Binding-site contacts:
Ligand atom C8 contacts residue PRO53 of chain 1.C at 3.4 Å (hydrophobic).
Ligand atom C3 contacts residue PRO53 of chain 1.C at 4.0 Å (hydrophobic).
Ligand atom C3 contacts residue GLN56 of chain 1.C at 4.3 Å.
Ligand atom C3 contacts residue LEU63 of chain 1.C at 4.0 Å (hydrophobic).
Ligand atom O13 contacts residue ASN111 of chain 1.C at 2.9 Å (h-bond).
Ligand atom C9 contacts residue PRO53 of chain 1.C at 4.2 Å (hydrophobic).
Ligand atom C16 contacts residue ILE117 of chain 1.C at 3.2 Å (hydrophobic).
Ligand atom C11 contacts residue ILE117 of chain 1.C at 3.8 Å (hydrophobic).
Ligand atom O13 contacts residue TYR68 of chain 1.C at 4.1 Å.
Ligand atom O13 contacts residue CYS107 of chain 1.C at 4.1 Å.
Ligand atom C15 contacts residue ILE117 of chain 1.C at 3.8 Å (hydrophobic).
Ligand atom C9 contacts residue ILE117 of chain 1.C at 3.5 Å (hydrophobic).
Ligand atom C11 contacts residue ASN111 of chain 1.C at 3.8 Å.
Ligand atom C4 contacts residue LEU63 of chain 1.C at 3.9 Å (hydrophobic).
Ligand atom C12 contacts residue ASN111 of chain 1.C at 3.7 Å.
Ligand atom C16 contacts residue PRO53 of chain 1.C at 3.4 Å (hydrophobic).
Ligand atom O13 contacts residue ILE117 of chain 1.C at 4.2 Å.
Ligand atom C9 contacts residue LEU63 of chain 1.C at 4.1 Å (hydrophobic).
Ligand atom C7 contacts residue LEU63 of chain 1.C at 3.7 Å (hydrophobic).
Ligand atom N14 contacts residue VAL58 of chain 1.C at 3.5 Å.
Ligand atom C15 contacts residue VAL58 of chain 1.C at 3.7 Å (hydrophobic).
Ligand atom N14 contacts residue ILE117 of chain 1.C at 3.2 Å.
Ligand atom C15 contacts residue PRO53 of chain 1.C at 4.1 Å (hydrophobic).
Ligand atom C10 contacts residue ILE117 of chain 1.C at 3.8 Å (hydrophobic).
Ligand atom C5 contacts residue LEU63 of chain 1.C at 3.9 Å (hydrophobic).
Ligand atom C6 contacts residue LEU63 of chain 1.C at 4.2 Å (hydrophobic).
Ligand atom C1 contacts residue GLN56 of chain 1.C at 3.1 Å.
Ligand atom C5 contacts residue TRP52 of chain 1.C at 3.9 Å (hydrophobic).
Ligand atom C7 contacts residue PRO53 of chain 1.C at 4.0 Å (hydrophobic).
Ligand atom C12 contacts residue VAL58 of chain 1.C at 3.9 Å (hydrophobic).
Ligand atom C8 contacts residue LEU63 of chain 1.C at 3.6 Å (hydrophobic).
Ligand atom C15 contacts residue PHE54 of chain 1.C at 3.7 Å (hydrophobic).
Ligand atom C4 contacts residue TRP52 of chain 1.C at 3.7 Å (hydrophobic).
Ligand atom O2 contacts residue PRO53 of chain 1.C at 3.9 Å.
Ligand atom O2 contacts residue GLN56 of chain 1.C at 3.1 Å (h-bond).
Ligand atom O13 contacts residue VAL58 of chain 1.C at 4.2 Å.
Ligand atom C16 contacts residue VAL58 of chain 1.C at 3.8 Å (hydrophobic).
Ligand atom C7 contacts residue ILE117 of chain 1.C at 4.2 Å (hydrophobic).
Ligand atom C10 contacts residue LEU63 of chain 1.C at 4.2 Å (hydrophobic).
Ligand atom C12 contacts residue ILE117 of chain 1.C at 3.5 Å (hydrophobic).

The protein below binds the small molecule below.
Small molecule (SMILES): COc1cccc(-c2ccc(=O)n(C)c2)c1

Sequence of chain 1.C:
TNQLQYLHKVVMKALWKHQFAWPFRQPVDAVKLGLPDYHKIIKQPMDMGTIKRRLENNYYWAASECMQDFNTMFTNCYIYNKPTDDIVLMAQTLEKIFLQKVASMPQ